Binding-site contacts:
Ligand atom N01 contacts residue ALA264 of chain 1.A at 3.6 Å.
Ligand atom C05 contacts residue ALA264 of chain 1.A at 3.4 Å (hydrophobic).
Ligand atom N26 contacts residue ARG231 of chain 1.A at 3.1 Å (salt-bridge).
Ligand atom C07 contacts residue HEM1 of chain 1.C at 3.3 Å.
Ligand atom C25 contacts residue ARG231 of chain 1.A at 3.2 Å.
Ligand atom C05 contacts residue PHE163 of chain 1.A at 3.4 Å (hydrophobic).
Ligand atom C02 contacts residue PHE163 of chain 1.A at 3.4 Å (hydrophobic).
Ligand atom C14 contacts residue TYR126 of chain 1.A at 3.7 Å (hydrophobic).
Ligand atom C03 contacts residue TYR126 of chain 1.A at 3.6 Å (hydrophobic).
Ligand atom N15 contacts residue SER263 of chain 1.A at 3.6 Å.
Ligand atom C22 contacts residue ARG231 of chain 1.A at 3.5 Å.
Ligand atom C22 contacts residue LEU384 of chain 1.A at 3.7 Å (hydrophobic).
Ligand atom C13 contacts residue GLY262 of chain 1.A at 3.4 Å.
Ligand atom C08 contacts residue ALA264 of chain 1.A at 3.6 Å (hydrophobic).
Ligand atom S04 contacts residue HEM1 of chain 1.C at 3.2 Å (h-bond).
Ligand atom N01 contacts residue PHE163 of chain 1.A at 3.2 Å.
Ligand atom N06 contacts residue ALA264 of chain 1.A at 3.4 Å.
Ligand atom C08 contacts residue PHE163 of chain 1.A at 3.6 Å (hydrophobic).
Ligand atom C25 contacts residue LEU384 of chain 1.A at 3.6 Å (hydrophobic).
Ligand atom C14 contacts residue GLY262 of chain 1.A at 3.5 Å.
Ligand atom C03 contacts residue SER167 of chain 1.A at 2.9 Å.
Ligand atom S04 contacts residue SER167 of chain 1.A at 2.8 Å (h-bond).
Ligand atom N15 contacts residue HEM1 of chain 1.C at 2.5 Å (h-bond).
Ligand atom C21 contacts residue LEU384 of chain 1.A at 3.7 Å (hydrophobic).
Ligand atom C12 contacts residue CYS129 of chain 1.A at 3.3 Å (hydrophobic).
Ligand atom C05 contacts residue HEM1 of chain 1.C at 3.2 Å.
Ligand atom C23 contacts residue ILE354 of chain 1.A at 3.5 Å (hydrophobic).
Ligand atom C23 contacts residue ARG231 of chain 1.A at 3.4 Å.
Ligand atom C10 contacts residue HEM1 of chain 1.C at 3.6 Å.
Ligand atom N18 contacts residue HEM1 of chain 1.C at 3.0 Å (h-bond).
Ligand atom C09 contacts residue PHE163 of chain 1.A at 3.6 Å (hydrophobic).
Ligand atom C16 contacts residue GLY262 of chain 1.A at 3.6 Å.
Ligand atom C16 contacts residue HEM1 of chain 1.C at 3.3 Å.
Ligand atom N15 contacts residue GLY262 of chain 1.A at 3.1 Å (h-bond).
Ligand atom C10 contacts residue SER263 of chain 1.A at 3.7 Å.
Ligand atom C10 contacts residue ALA264 of chain 1.A at 3.7 Å (hydrophobic).
Ligand atom C13 contacts residue LEU234 of chain 1.A at 3.8 Å (hydrophobic).
Ligand atom C10 contacts residue GLY262 of chain 1.A at 3.4 Å.
Ligand atom N06 contacts residue HEM1 of chain 1.C at 2.4 Å.
Ligand atom C07 contacts residue ALA264 of chain 1.A at 3.7 Å (hydrophobic).

This protein binds this small molecule.
Small molecule (SMILES): N#Cc1ccc(NC(=S)NCc2cnc3scc(C#CC4CC4)n23)cc1

Sequence of chain 1.A:
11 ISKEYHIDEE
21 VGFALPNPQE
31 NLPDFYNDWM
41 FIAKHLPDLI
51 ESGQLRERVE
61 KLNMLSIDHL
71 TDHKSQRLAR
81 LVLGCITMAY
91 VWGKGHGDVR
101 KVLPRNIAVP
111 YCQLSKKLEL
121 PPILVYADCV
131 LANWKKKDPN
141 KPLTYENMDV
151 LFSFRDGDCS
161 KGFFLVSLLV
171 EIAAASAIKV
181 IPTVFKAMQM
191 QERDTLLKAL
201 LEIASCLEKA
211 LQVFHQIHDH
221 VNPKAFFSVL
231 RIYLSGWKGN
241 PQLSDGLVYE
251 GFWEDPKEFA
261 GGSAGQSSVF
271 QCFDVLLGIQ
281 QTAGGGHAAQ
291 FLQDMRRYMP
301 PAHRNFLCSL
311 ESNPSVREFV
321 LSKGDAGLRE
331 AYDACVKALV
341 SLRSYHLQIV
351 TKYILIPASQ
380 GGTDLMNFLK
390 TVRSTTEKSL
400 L